Binding-site contacts:
Ligand atom O2P contacts residue SER262 of chain 1.A at 3.5 Å (h-bond).
Ligand atom O3P contacts residue GLY240 of chain 1.A at 2.8 Å (h-bond).
Ligand atom C5 contacts residue ILE204 of chain 1.A at 3.7 Å (hydrophobic).
Ligand atom N1 contacts residue ZO41 of chain 1.J at 3.5 Å.
Ligand atom O5' contacts residue GLY202 of chain 1.A at 3.6 Å.
Ligand atom O2' contacts residue ASP238 of chain 1.A at 2.4 Å (salt-bridge).
Ligand atom O6 contacts residue GLY287 of chain 1.A at 3.3 Å.
Ligand atom O2P contacts residue LEU260 of chain 1.A at 3.7 Å.
Ligand atom P contacts residue SER203 of chain 1.A at 3.8 Å.
Ligand atom O3' contacts residue ALA73 of chain 1.A at 3.5 Å.
Ligand atom O2' contacts residue ASN177 of chain 1.A at 3.6 Å.
Ligand atom O6 contacts residue GLY289 of chain 1.A at 2.6 Å (h-bond).
Ligand atom N1 contacts residue GLU313 of chain 1.A at 3.0 Å (salt-bridge).
Ligand atom O1P contacts residue TYR285 of chain 1.A at 3.2 Å (h-bond).
Ligand atom C6 contacts residue GLY289 of chain 1.A at 3.5 Å.
Ligand atom O2P contacts residue GLY261 of chain 1.A at 2.7 Å (h-bond).
Ligand atom O6 contacts residue MET288 of chain 1.A at 3.1 Å (h-bond).
Ligand atom O3' contacts residue ASP238 of chain 1.A at 2.5 Å (salt-bridge).
Ligand atom O3P contacts residue SER203 of chain 1.A at 3.3 Å (h-bond).
Ligand atom C8 contacts residue ILE204 of chain 1.A at 3.5 Å (hydrophobic).
Ligand atom C2 contacts residue GLU313 of chain 1.A at 3.7 Å.
Ligand atom C8 contacts residue MET75 of chain 1.A at 3.5 Å (hydrophobic).
Ligand atom O3P contacts residue GLY202 of chain 1.A at 3.5 Å.
Ligand atom O6 contacts residue GLY314 of chain 1.A at 3.7 Å.
Ligand atom C2 contacts residue ZO41 of chain 1.J at 3.4 Å.
Ligand atom N7 contacts residue MET75 of chain 1.A at 3.6 Å.
Ligand atom C3' contacts residue ASP238 of chain 1.A at 3.4 Å.
Ligand atom N7 contacts residue GLY287 of chain 1.A at 3.6 Å.
Ligand atom N7 contacts residue ILE204 of chain 1.A at 3.4 Å.
Ligand atom O5' contacts residue TYR285 of chain 1.A at 3.6 Å (h-bond).
Ligand atom O1P contacts residue SER262 of chain 1.A at 3.3 Å (h-bond).
Ligand atom C2' contacts residue ASP238 of chain 1.A at 3.6 Å.
Ligand atom C2 contacts residue CYS205 of chain 1.A at 3.4 Å (hydrophobic).
Ligand atom O3' contacts residue MET259 of chain 1.A at 3.5 Å (h-bond).
Ligand atom N3 contacts residue ZO41 of chain 1.J at 3.7 Å.
Ligand atom O3P contacts residue GLY239 of chain 1.A at 3.4 Å.
Ligand atom O1P contacts residue SER203 of chain 1.A at 2.5 Å (h-bond).
Ligand atom C4' contacts residue ASP238 of chain 1.A at 3.4 Å.
Ligand atom N7 contacts residue MET288 of chain 1.A at 3.2 Å (h-bond).
Ligand atom N3 contacts residue CYS205 of chain 1.A at 3.6 Å.

A small-molecule ligand and the protein it binds are described below.
Small molecule (SMILES): O=c1[nH]cnc2c1ncn2[C@@H]1O[C@H](COP(=O)(O)O)[C@@H](O)[C@H]1O

Sequence of chain 1.A:
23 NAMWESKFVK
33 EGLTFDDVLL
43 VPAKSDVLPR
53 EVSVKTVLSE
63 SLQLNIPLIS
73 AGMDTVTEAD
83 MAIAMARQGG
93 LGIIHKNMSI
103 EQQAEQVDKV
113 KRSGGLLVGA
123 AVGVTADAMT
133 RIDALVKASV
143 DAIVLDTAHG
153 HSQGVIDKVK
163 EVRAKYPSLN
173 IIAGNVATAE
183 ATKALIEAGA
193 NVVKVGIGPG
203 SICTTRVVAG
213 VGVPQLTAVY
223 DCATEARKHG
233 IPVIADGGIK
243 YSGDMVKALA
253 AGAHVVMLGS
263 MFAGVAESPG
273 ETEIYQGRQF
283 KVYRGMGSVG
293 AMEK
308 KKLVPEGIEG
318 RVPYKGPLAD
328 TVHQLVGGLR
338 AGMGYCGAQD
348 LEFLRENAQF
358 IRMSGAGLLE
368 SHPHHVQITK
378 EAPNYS